Binding-site contacts:
Ligand atom CG contacts residue GLU289 of chain 35.W at 3.6 Å.
Ligand atom CB contacts residue GLU289 of chain 35.W at 3.8 Å.
Ligand atom CG1 contacts residue PHE436 of chain 47.W at 3.4 Å (hydrophobic).
Ligand atom ND2 contacts residue GLU199 of chain 47.W at 2.9 Å (salt-bridge).
Ligand atom CZ contacts residue ARG193 of chain 47.W at 3.1 Å.
Ligand atom CG contacts residue HIS431 of chain 47.W at 3.8 Å.
Ligand atom CE1 contacts residue HIS431 of chain 47.W at 3.0 Å.
Ligand atom O contacts residue ARG193 of chain 47.W at 2.8 Å (salt-bridge).
Ligand atom CD1 contacts residue GLU289 of chain 35.W at 3.0 Å.
Ligand atom CZ contacts residue MET223 of chain 35.W at 2.9 Å (hydrophobic).
Ligand atom CE1 contacts residue ARG193 of chain 47.W at 3.1 Å.
Ligand atom CE1 contacts residue THR219 of chain 35.W at 3.9 Å.
Ligand atom CG2 contacts residue TYR188 of chain 47.W at 3.9 Å (hydrophobic).
Ligand atom CE1 contacts residue MET223 of chain 35.W at 3.3 Å (hydrophobic).
Ligand atom OH contacts residue THR430 of chain 47.W at 3.4 Å.
Ligand atom CE1 contacts residue VAL432 of chain 47.W at 3.8 Å (hydrophobic).
Ligand atom CD2 contacts residue MET223 of chain 35.W at 3.7 Å (hydrophobic).
Ligand atom CG contacts residue GLU199 of chain 47.W at 3.6 Å.
Ligand atom CE1 contacts residue GLU289 of chain 35.W at 3.6 Å.
Ligand atom CD1 contacts residue HIS431 of chain 47.W at 3.3 Å.
Ligand atom CD contacts residue HIS431 of chain 47.W at 3.8 Å.
Ligand atom ND2 contacts residue TYR188 of chain 47.W at 3.5 Å (h-bond).
Ligand atom CG contacts residue TYR288 of chain 35.W at 3.4 Å (hydrophobic).
Ligand atom CB contacts residue LEU189 of chain 47.W at 3.8 Å (hydrophobic).
Ligand atom CE2 contacts residue MET223 of chain 35.W at 3.5 Å (hydrophobic).
Ligand atom CB contacts residue ARG435 of chain 47.W at 3.7 Å.
Ligand atom CE2 contacts residue ARG193 of chain 47.W at 3.8 Å.
Ligand atom N contacts residue ARG193 of chain 47.W at 3.8 Å.
Ligand atom CZ contacts residue HIS431 of chain 47.W at 3.4 Å.
Ligand atom CG1 contacts residue ARG435 of chain 47.W at 3.8 Å.
Ligand atom OH contacts residue HIS431 of chain 47.W at 2.9 Å (h-bond).
Ligand atom C contacts residue ARG193 of chain 47.W at 3.4 Å.
Ligand atom OH contacts residue MET223 of chain 35.W at 2.2 Å (h-bond).
Ligand atom CZ contacts residue THR219 of chain 35.W at 3.2 Å.
Ligand atom CA contacts residue ARG193 of chain 47.W at 3.8 Å.
Ligand atom OH contacts residue LEU283 of chain 35.W at 3.8 Å.
Ligand atom CG2 contacts residue LEU189 of chain 47.W at 2.8 Å (hydrophobic).
Ligand atom O contacts residue ARG435 of chain 47.W at 3.5 Å (salt-bridge).
Ligand atom CD1 contacts residue ARG193 of chain 47.W at 3.7 Å.
Ligand atom OD1 contacts residue GLU199 of chain 47.W at 3.4 Å (salt-bridge).

Sequence of chain 47.W:
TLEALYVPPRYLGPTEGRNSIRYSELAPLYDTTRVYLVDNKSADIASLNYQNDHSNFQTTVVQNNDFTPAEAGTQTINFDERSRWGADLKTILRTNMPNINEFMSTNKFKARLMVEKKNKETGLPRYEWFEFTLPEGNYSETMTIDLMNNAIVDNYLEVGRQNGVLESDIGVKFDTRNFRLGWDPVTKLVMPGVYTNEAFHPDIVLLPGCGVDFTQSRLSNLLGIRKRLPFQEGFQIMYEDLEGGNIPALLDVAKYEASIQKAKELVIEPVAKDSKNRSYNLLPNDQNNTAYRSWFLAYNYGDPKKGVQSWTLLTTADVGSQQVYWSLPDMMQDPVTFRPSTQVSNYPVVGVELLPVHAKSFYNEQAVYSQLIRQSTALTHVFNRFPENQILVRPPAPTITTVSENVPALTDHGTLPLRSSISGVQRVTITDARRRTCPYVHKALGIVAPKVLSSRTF

Sequence of chain 35.W:
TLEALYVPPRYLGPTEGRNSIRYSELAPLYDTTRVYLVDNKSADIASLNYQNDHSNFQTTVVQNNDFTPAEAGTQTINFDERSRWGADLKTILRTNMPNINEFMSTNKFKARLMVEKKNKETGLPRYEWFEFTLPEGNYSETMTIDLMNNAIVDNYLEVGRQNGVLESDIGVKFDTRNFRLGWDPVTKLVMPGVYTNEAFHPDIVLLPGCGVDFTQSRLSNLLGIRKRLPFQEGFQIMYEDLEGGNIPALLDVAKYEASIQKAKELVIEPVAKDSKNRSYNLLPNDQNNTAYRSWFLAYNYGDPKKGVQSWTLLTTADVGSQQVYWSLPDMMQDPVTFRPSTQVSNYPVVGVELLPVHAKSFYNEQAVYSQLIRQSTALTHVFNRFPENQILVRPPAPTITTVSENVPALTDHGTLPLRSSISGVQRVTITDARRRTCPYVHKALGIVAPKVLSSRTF

A protein and the small-molecule ligand that binds it are described below.
Small molecule (SMILES): CC(C)[C@H](NC(=O)[C@@H]1CCCN1C(=O)[C@H](CC(N)=O)NC(=O)[C@@H](N)Cc1ccccc1)C(=O)N[C@@H](Cc1ccc(O)cc1)C(=O)N1CCC[C@H]1C(=O)N[C@H](C=O)Cc1ccc(O)cc1